Binding-site contacts:
Ligand atom C6 contacts residue SER164 of chain 1.A at 3.7 Å.
Ligand atom C7 contacts residue PHE197 of chain 1.A at 4.2 Å (hydrophobic).
Ligand atom O7 contacts residue ILE146 of chain 1.A at 3.3 Å.
Ligand atom C4 contacts residue ARG170 of chain 1.A at 4.0 Å.
Ligand atom C5 contacts residue ARG170 of chain 1.A at 3.8 Å.
Ligand atom N2 contacts residue ASN162 of chain 1.A at 2.9 Å (h-bond).
Ligand atom O5 contacts residue THR196 of chain 1.A at 3.4 Å (h-bond).
Ligand atom C1 contacts residue PHE197 of chain 1.A at 3.7 Å (hydrophobic).
Ligand atom C5 contacts residue THR196 of chain 1.A at 3.4 Å.
Ligand atom O7 contacts residue ASN162 of chain 1.A at 2.8 Å (h-bond).
Ligand atom O6 contacts residue PHE165 of chain 1.A at 3.1 Å (h-bond).
Ligand atom O6 contacts residue SER164 of chain 1.A at 3.5 Å.
Ligand atom N2 contacts residue PHE197 of chain 1.A at 3.8 Å.
Ligand atom C6 contacts residue THR196 of chain 1.A at 3.8 Å.
Ligand atom O5 contacts residue SER164 of chain 1.A at 3.3 Å.
Ligand atom C1 contacts residue ASN162 of chain 1.A at 1.4 Å.
Ligand atom O6 contacts residue CYS163 of chain 1.A at 4.4 Å.
Ligand atom C1 contacts residue SER164 of chain 1.A at 4.1 Å.
Ligand atom C8 contacts residue ILE146 of chain 1.B at 3.6 Å (hydrophobic).
Ligand atom C2 contacts residue ASN162 of chain 1.A at 2.5 Å.
Ligand atom C6 contacts residue CYS163 of chain 1.A at 3.8 Å (hydrophobic).
Ligand atom C3 contacts residue ARG170 of chain 1.A at 4.3 Å.
Ligand atom C8 contacts residue ASN162 of chain 1.A at 4.3 Å.
Ligand atom O5 contacts residue CYS163 of chain 1.A at 4.0 Å.
Ligand atom C2 contacts residue PHE197 of chain 1.A at 4.3 Å (hydrophobic).
Ligand atom C6 contacts residue PHE165 of chain 1.A at 4.0 Å (hydrophobic).
Ligand atom O5 contacts residue ASN162 of chain 1.A at 2.4 Å (h-bond).
Ligand atom C6 contacts residue ARG170 of chain 1.A at 4.3 Å.
Ligand atom C5 contacts residue SER164 of chain 1.A at 4.2 Å.
Ligand atom C8 contacts residue SER148 of chain 1.B at 3.5 Å.
Ligand atom C7 contacts residue ASN162 of chain 1.A at 3.0 Å.
Ligand atom C5 contacts residue CYS163 of chain 1.A at 4.5 Å (hydrophobic).
Ligand atom C8 contacts residue PHE197 of chain 1.A at 4.3 Å (hydrophobic).
Ligand atom C5 contacts residue ASN162 of chain 1.A at 3.7 Å.
Ligand atom C3 contacts residue ASN162 of chain 1.A at 3.8 Å.
Ligand atom O4 contacts residue ARG170 of chain 1.A at 3.4 Å (salt-bridge).
Ligand atom C4 contacts residue ASN162 of chain 1.A at 4.3 Å.
Ligand atom C1 contacts residue THR196 of chain 1.A at 3.7 Å.

Sequence of chain 1.A:
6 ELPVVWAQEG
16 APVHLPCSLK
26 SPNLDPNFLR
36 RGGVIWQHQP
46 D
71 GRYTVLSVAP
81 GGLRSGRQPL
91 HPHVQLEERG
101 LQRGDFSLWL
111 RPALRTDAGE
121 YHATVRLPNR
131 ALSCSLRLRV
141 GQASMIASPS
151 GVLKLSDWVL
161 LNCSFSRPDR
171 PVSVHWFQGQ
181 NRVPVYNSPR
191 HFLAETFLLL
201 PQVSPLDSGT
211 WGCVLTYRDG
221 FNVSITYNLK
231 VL

The protein below binds the small molecule below.
Small molecule (SMILES): CC(=O)N[C@@H]1[C@@H](O)[C@H](O)[C@@H](CO)O[C@H]1O

Sequence of chain 1.B:
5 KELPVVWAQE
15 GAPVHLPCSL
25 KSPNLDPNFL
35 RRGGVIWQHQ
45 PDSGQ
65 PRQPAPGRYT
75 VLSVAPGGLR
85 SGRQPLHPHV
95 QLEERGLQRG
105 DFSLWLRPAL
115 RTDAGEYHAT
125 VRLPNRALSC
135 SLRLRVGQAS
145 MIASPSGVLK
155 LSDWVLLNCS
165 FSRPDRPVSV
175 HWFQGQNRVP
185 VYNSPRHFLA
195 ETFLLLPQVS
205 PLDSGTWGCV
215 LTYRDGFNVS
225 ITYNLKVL